Sequence of chain 2.C:
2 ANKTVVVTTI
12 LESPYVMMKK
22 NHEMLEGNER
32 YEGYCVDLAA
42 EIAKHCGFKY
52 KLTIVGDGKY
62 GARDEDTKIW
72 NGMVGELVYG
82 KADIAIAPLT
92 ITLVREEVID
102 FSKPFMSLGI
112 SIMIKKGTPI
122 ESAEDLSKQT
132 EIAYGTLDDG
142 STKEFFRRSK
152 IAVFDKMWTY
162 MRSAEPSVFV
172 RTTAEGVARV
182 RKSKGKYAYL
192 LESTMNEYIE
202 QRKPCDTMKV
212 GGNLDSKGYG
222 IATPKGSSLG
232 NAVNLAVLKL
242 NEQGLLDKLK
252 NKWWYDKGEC

Binding-site contacts:
Ligand atom OXT contacts residue THR91 of chain 2.C at 2.8 Å (h-bond).
Ligand atom CD contacts residue LEU138 of chain 2.C at 3.9 Å (hydrophobic).
Ligand atom OXT contacts residue LEU90 of chain 2.C at 3.5 Å.
Ligand atom O contacts residue GLY141 of chain 2.C at 3.2 Å.
Ligand atom N contacts residue GLU193 of chain 2.C at 2.8 Å (salt-bridge).
Ligand atom C contacts residue THR91 of chain 2.C at 3.7 Å.
Ligand atom CD contacts residue GLU193 of chain 2.C at 4.0 Å.
Ligand atom CG contacts residue MET196 of chain 2.C at 4.0 Å (hydrophobic).
Ligand atom OXT contacts residue SER142 of chain 2.C at 4.0 Å.
Ligand atom CA contacts residue SER142 of chain 2.C at 3.3 Å.
Ligand atom OXT contacts residue TYR61 of chain 2.C at 3.4 Å.
Ligand atom C contacts residue SER142 of chain 2.C at 3.4 Å.
Ligand atom CB contacts residue LEU138 of chain 2.C at 3.9 Å (hydrophobic).
Ligand atom OE1 contacts residue GLU193 of chain 2.C at 3.7 Å.
Ligand atom N contacts residue TYR61 of chain 2.C at 4.0 Å.
Ligand atom C contacts residue TYR61 of chain 2.C at 3.6 Å (hydrophobic).
Ligand atom N contacts residue PRO89 of chain 2.C at 2.8 Å (h-bond).
Ligand atom N contacts residue SER142 of chain 2.C at 4.0 Å.
Ligand atom OXT contacts residue ARG96 of chain 2.C at 2.8 Å (salt-bridge).
Ligand atom OE2 contacts residue LEU138 of chain 2.C at 4.1 Å.
Ligand atom O contacts residue ARG96 of chain 2.C at 2.7 Å (salt-bridge).
Ligand atom CG contacts residue LEU138 of chain 2.C at 3.6 Å (hydrophobic).
Ligand atom CA contacts residue THR91 of chain 2.C at 3.4 Å.
Ligand atom OE2 contacts residue SER142 of chain 2.C at 3.3 Å (h-bond).
Ligand atom C contacts residue ARG96 of chain 2.C at 3.4 Å.
Ligand atom N contacts residue THR91 of chain 2.C at 2.9 Å (h-bond).
Ligand atom CD contacts residue THR143 of chain 2.C at 3.2 Å.
Ligand atom N contacts residue TYR220 of chain 2.C at 3.6 Å.
Ligand atom OE2 contacts residue GLY141 of chain 2.C at 3.6 Å.
Ligand atom OE1 contacts residue THR143 of chain 2.C at 2.6 Å (h-bond).
Ligand atom CB contacts residue TYR61 of chain 2.C at 3.5 Å (hydrophobic).
Ligand atom CG contacts residue GLU193 of chain 2.C at 3.6 Å.
Ligand atom CB contacts residue GLU193 of chain 2.C at 4.1 Å.
Ligand atom OXT contacts residue PRO89 of chain 2.C at 3.6 Å.
Ligand atom CA contacts residue PRO89 of chain 2.C at 4.0 Å (hydrophobic).
Ligand atom CA contacts residue TYR61 of chain 2.C at 4.0 Å (hydrophobic).
Ligand atom OE2 contacts residue THR143 of chain 2.C at 3.1 Å (h-bond).
Ligand atom CA contacts residue GLU193 of chain 2.C at 3.5 Å.
Ligand atom O contacts residue SER142 of chain 2.C at 2.8 Å (h-bond).
Ligand atom O contacts residue TYR61 of chain 2.C at 3.4 Å.

The protein below binds the small molecule below.
Small molecule (SMILES): N[C@@H](CCC(=O)O)C(=O)O